Sequence of chain 1.B:
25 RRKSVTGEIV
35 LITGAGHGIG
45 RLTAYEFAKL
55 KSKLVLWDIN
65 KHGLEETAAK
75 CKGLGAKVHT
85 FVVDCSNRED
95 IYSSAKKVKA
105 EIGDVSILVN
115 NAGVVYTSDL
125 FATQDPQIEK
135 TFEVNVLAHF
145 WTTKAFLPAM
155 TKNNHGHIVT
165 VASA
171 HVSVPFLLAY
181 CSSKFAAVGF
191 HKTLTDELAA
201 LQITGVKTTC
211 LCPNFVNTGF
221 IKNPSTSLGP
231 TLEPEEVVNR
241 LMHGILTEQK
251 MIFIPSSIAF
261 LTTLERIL

This small molecule binds to this protein.
Small molecule (SMILES): C[C@]12CC[C@@H](O)C[C@@H]1CC[C@@H]1[C@@H]2CC[C@]2(C)C(=O)CC[C@@H]12

Binding-site contacts:
Ligand atom C19 contacts residue LEU151 of chain 1.A at 4.3 Å (hydrophobic).
Ligand atom C2 contacts residue ILE267 of chain 1.B at 4.2 Å (hydrophobic).
Ligand atom C2 contacts residue LEU201 of chain 1.A at 4.2 Å (hydrophobic).
Ligand atom C18 contacts residue GLU197 of chain 1.A at 3.6 Å.
Ligand atom C4 contacts residue THR155 of chain 1.A at 4.0 Å.
Ligand atom C19 contacts residue THR155 of chain 1.A at 4.3 Å.
Ligand atom C7 contacts residue PRO152 of chain 1.A at 4.5 Å (hydrophobic).
Ligand atom C6 contacts residue PRO152 of chain 1.A at 4.2 Å (hydrophobic).
Ligand atom C18 contacts residue LEU151 of chain 1.A at 4.3 Å (hydrophobic).
Ligand atom C12 contacts residue GLU197 of chain 1.A at 4.5 Å.
Ligand atom C15 contacts residue LYS148 of chain 1.A at 4.0 Å.
Ligand atom C6 contacts residue LEU151 of chain 1.A at 4.2 Å (hydrophobic).
Ligand atom O17 contacts residue VAL174 of chain 1.B at 4.3 Å.
Ligand atom C3 contacts residue THR155 of chain 1.A at 4.4 Å.
Ligand atom C16 contacts residue LYS148 of chain 1.A at 3.8 Å.
Ligand atom O17 contacts residue LEU178 of chain 1.B at 3.6 Å.
Ligand atom C17 contacts residue LEU178 of chain 1.B at 3.9 Å (hydrophobic).
Ligand atom C6 contacts residue THR155 of chain 1.A at 4.5 Å.
Ligand atom C8 contacts residue LEU151 of chain 1.A at 3.9 Å (hydrophobic).
Ligand atom C15 contacts residue THR147 of chain 1.A at 4.3 Å.
Ligand atom C1 contacts residue LEU201 of chain 1.A at 4.1 Å (hydrophobic).
Ligand atom C19 contacts residue ILE203 of chain 1.A at 3.9 Å (hydrophobic).
Ligand atom C7 contacts residue LEU151 of chain 1.A at 4.2 Å (hydrophobic).
Ligand atom C18 contacts residue LEU194 of chain 1.A at 3.7 Å (hydrophobic).
Ligand atom C11 contacts residue VAL174 of chain 1.B at 4.2 Å (hydrophobic).
Ligand atom C12 contacts residue VAL174 of chain 1.B at 4.1 Å (hydrophobic).
Ligand atom C18 contacts residue LEU178 of chain 1.B at 4.1 Å (hydrophobic).
Ligand atom C1 contacts residue ILE267 of chain 1.B at 4.0 Å (hydrophobic).
Ligand atom C19 contacts residue LEU201 of chain 1.A at 4.0 Å (hydrophobic).
Ligand atom C15 contacts residue LEU151 of chain 1.A at 4.4 Å (hydrophobic).
Ligand atom O17 contacts residue PRO175 of chain 1.B at 3.9 Å.
Ligand atom C16 contacts residue LEU178 of chain 1.B at 4.2 Å (hydrophobic).

Sequence of chain 1.A:
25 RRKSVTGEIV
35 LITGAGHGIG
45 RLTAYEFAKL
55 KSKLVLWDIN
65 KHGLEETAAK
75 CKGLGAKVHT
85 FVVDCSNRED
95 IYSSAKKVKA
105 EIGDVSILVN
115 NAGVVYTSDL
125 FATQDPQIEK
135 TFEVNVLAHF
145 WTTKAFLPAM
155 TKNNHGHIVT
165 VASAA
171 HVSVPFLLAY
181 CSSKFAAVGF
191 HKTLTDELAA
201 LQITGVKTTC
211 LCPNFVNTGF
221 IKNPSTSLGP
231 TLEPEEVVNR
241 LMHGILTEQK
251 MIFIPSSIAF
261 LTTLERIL